Sequence of chain 2.A:
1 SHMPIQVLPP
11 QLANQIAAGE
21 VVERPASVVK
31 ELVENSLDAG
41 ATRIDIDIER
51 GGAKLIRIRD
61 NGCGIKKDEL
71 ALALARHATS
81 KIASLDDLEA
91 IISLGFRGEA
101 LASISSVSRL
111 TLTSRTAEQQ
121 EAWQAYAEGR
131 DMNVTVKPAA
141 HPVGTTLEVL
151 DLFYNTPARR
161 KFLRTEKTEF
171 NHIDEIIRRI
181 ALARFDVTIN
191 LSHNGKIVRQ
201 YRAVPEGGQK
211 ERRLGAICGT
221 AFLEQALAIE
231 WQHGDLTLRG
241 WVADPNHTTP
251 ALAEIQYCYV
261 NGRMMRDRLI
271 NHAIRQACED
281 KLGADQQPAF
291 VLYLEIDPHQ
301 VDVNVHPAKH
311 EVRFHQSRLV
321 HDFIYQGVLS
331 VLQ

Sequence of chain 1.A:
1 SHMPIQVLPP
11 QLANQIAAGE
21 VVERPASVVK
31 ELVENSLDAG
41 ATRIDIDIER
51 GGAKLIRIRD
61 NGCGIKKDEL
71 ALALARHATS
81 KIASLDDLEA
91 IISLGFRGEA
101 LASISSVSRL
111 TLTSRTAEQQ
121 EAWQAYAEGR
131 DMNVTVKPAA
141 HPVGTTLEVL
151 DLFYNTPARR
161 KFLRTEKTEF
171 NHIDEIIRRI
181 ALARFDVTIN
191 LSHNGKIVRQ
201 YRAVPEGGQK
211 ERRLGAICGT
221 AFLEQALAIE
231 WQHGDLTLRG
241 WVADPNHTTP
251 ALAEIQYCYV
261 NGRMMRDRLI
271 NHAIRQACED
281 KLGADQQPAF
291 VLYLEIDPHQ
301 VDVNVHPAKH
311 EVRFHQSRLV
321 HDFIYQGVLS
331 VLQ

This protein binds this small molecule.
Small molecule (SMILES): Nc1ncnc2c1ncn2[C@@H]1O[C@H](CO[P](=O)(O)O[P](=O)(O)NP(=O)(O)O)[C@@H](O)[C@H]1O

Binding-site contacts:
Ligand atom O1G contacts residue GLY98 of chain 2.A at 3.2 Å (h-bond).
Ligand atom O2B contacts residue LYS81 of chain 2.A at 2.8 Å (salt-bridge).
Ligand atom N3B contacts residue GLY98 of chain 2.A at 3.0 Å (h-bond).
Ligand atom O2A contacts residue LEU101 of chain 2.A at 2.8 Å (h-bond).
Ligand atom N6 contacts residue ASP60 of chain 2.A at 3.0 Å (salt-bridge).
Ligand atom C2 contacts residue ALA39 of chain 2.A at 3.5 Å (hydrophobic).
Ligand atom O1G contacts residue GLU99 of chain 2.A at 2.8 Å (salt-bridge).
Ligand atom O3A contacts residue MG1 of chain 2.B at 3.5 Å.
Ligand atom N3 contacts residue ILE65 of chain 2.A at 3.3 Å.
Ligand atom O3' contacts residue SER80 of chain 2.A at 3.2 Å (h-bond).
Ligand atom O2' contacts residue ILE5 of chain 1.A at 3.1 Å.
Ligand atom O2' contacts residue SER80 of chain 2.A at 2.7 Å (h-bond).
Ligand atom PG contacts residue ARG97 of chain 2.A at 3.5 Å.
Ligand atom O2G contacts residue LYS309 of chain 2.A at 3.4 Å (salt-bridge).
Ligand atom N1 contacts residue ALA39 of chain 2.A at 3.3 Å.
Ligand atom PA contacts residue MG1 of chain 2.B at 3.4 Å.
Ligand atom PB contacts residue MG1 of chain 2.B at 3.2 Å.
Ligand atom PG contacts residue MG1 of chain 2.B at 3.5 Å.
Ligand atom N7 contacts residue ASN35 of chain 2.A at 3.2 Å.
Ligand atom O1A contacts residue ASN35 of chain 2.A at 2.9 Å (h-bond).
Ligand atom O2B contacts residue MG1 of chain 2.B at 2.3 Å.
Ligand atom O1A contacts residue ALA100 of chain 2.A at 3.5 Å.
Ligand atom O3G contacts residue LYS309 of chain 2.A at 2.7 Å (salt-bridge).
Ligand atom O3G contacts residue GLY95 of chain 2.A at 3.4 Å.
Ligand atom O4' contacts residue ALA73 of chain 2.A at 3.5 Å.
Ligand atom O1B contacts residue THR79 of chain 2.A at 2.6 Å (h-bond).
Ligand atom PG contacts residue LYS309 of chain 2.A at 3.5 Å.
Ligand atom N1 contacts residue THR145 of chain 2.A at 3.4 Å (h-bond).
Ligand atom O1G contacts residue ALA100 of chain 2.A at 3.0 Å (h-bond).
Ligand atom N3B contacts residue ARG97 of chain 2.A at 3.2 Å (salt-bridge).
Ligand atom O1G contacts residue ARG97 of chain 2.A at 3.5 Å.
Ligand atom O3A contacts residue GLY98 of chain 2.A at 3.4 Å.
Ligand atom O3G contacts residue PHE96 of chain 2.A at 2.8 Å (h-bond).
Ligand atom N3B contacts residue PHE96 of chain 2.A at 3.1 Å (h-bond).
Ligand atom O3G contacts residue ARG97 of chain 2.A at 2.8 Å (salt-bridge).
Ligand atom O2A contacts residue ALA100 of chain 2.A at 3.2 Å (h-bond).
Ligand atom O2G contacts residue MG1 of chain 2.B at 2.3 Å.
Ligand atom O1A contacts residue MG1 of chain 2.B at 2.3 Å.
Ligand atom O2B contacts residue ASN35 of chain 2.A at 3.1 Å (h-bond).
Ligand atom O3' contacts residue THR79 of chain 2.A at 3.4 Å (h-bond).